A protein and the small-molecule ligand that binds it are described below.
Small molecule (SMILES): O=C1C(=O)N(Cc2ccc3c(c2C(=O)O)OCCO3)c2ccc(Br)cc21

Sequence of chain 1.A:
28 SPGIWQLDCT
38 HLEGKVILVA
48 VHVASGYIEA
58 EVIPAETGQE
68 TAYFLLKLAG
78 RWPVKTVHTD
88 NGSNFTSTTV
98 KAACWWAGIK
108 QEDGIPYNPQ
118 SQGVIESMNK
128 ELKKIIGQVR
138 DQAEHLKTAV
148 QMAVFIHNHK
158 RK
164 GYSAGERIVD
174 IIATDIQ

Binding-site contacts:
Ligand atom C22 contacts residue GLY53 of chain 1.A at 3.7 Å.
Ligand atom C5 contacts residue HIS154 of chain 1.A at 3.7 Å.
Ligand atom C9 contacts residue MET125 of chain 1.A at 3.3 Å (hydrophobic).
Ligand atom O26 contacts residue HIS154 of chain 1.A at 3.2 Å.
Ligand atom C7 contacts residue HIS154 of chain 1.A at 3.1 Å.
Ligand atom C9 contacts residue ILE55 of chain 1.A at 3.7 Å (hydrophobic).
Ligand atom C19 contacts residue SER52 of chain 1.A at 3.7 Å.
Ligand atom C23 contacts residue GLY53 of chain 1.A at 3.4 Å.
Ligand atom C19 contacts residue VAL50 of chain 1.A at 3.6 Å (hydrophobic).
Ligand atom C11 contacts residue HIS154 of chain 1.A at 3.5 Å.
Ligand atom O1 contacts residue VAL121 of chain 1.A at 3.9 Å.
Ligand atom O21 contacts residue SER52 of chain 1.A at 3.9 Å.
Ligand atom C11 contacts residue MET125 of chain 1.A at 3.5 Å (hydrophobic).
Ligand atom C24 contacts residue GLY53 of chain 1.A at 3.7 Å.
Ligand atom BR8 contacts residue LEU129 of chain 1.A at 3.2 Å.
Ligand atom O18 contacts residue VAL50 of chain 1.A at 3.3 Å (h-bond).
Ligand atom C7 contacts residue MET125 of chain 1.A at 3.5 Å (hydrophobic).
Ligand atom C15 contacts residue VAL121 of chain 1.A at 4.0 Å (hydrophobic).
Ligand atom C13 contacts residue MET125 of chain 1.A at 4.1 Å (hydrophobic).
Ligand atom C6 contacts residue HIS154 of chain 1.A at 3.6 Å.
Ligand atom C6 contacts residue MET125 of chain 1.A at 3.6 Å (hydrophobic).
Ligand atom C19 contacts residue GLY53 of chain 1.A at 3.9 Å.
Ligand atom C9 contacts residue HIS154 of chain 1.A at 2.9 Å.
Ligand atom C10 contacts residue MET125 of chain 1.A at 3.3 Å (hydrophobic).
Ligand atom O21 contacts residue ARG170 of chain 1.A at 4.0 Å.
Ligand atom C2 contacts residue MET125 of chain 1.A at 4.1 Å (hydrophobic).
Ligand atom C3 contacts residue MET125 of chain 1.A at 3.8 Å (hydrophobic).
Ligand atom BR8 contacts residue HIS154 of chain 1.A at 3.5 Å.
Ligand atom O26 contacts residue GLY53 of chain 1.A at 3.2 Å.
Ligand atom C19 contacts residue ALA51 of chain 1.A at 3.3 Å (hydrophobic).
Ligand atom C10 contacts residue GLY53 of chain 1.A at 3.7 Å.
Ligand atom O4 contacts residue MET125 of chain 1.A at 4.0 Å.
Ligand atom C14 contacts residue GLY53 of chain 1.A at 3.7 Å.
Ligand atom C5 contacts residue MET125 of chain 1.A at 3.6 Å (hydrophobic).
Ligand atom C17 contacts residue VAL50 of chain 1.A at 3.5 Å (hydrophobic).
Ligand atom C20 contacts residue SER52 of chain 1.A at 3.8 Å.
Ligand atom C10 contacts residue HIS154 of chain 1.A at 3.1 Å.
Ligand atom C10 contacts residue ILE55 of chain 1.A at 3.8 Å (hydrophobic).
Ligand atom C6 contacts residue GLU128 of chain 1.A at 3.8 Å.
Ligand atom C16 contacts residue VAL50 of chain 1.A at 3.2 Å (hydrophobic).